Binding-site contacts:
Ligand atom N contacts residue MG1 of chain 2.J at 2.4 Å.
Ligand atom OXT contacts residue ARG87 of chain 2.B at 2.9 Å (salt-bridge).
Ligand atom N contacts residue HIS76 of chain 2.D at 3.4 Å (h-bond).
Ligand atom CD2 contacts residue ALA130 of chain 2.B at 3.5 Å (hydrophobic).
Ligand atom CB contacts residue TYR68 of chain 2.D at 3.7 Å (hydrophobic).
Ligand atom O contacts residue ARG87 of chain 2.B at 2.9 Å (salt-bridge).
Ligand atom O contacts residue HIS76 of chain 2.D at 3.1 Å (h-bond).
Ligand atom CB contacts residue GLY129 of chain 2.B at 3.8 Å.
Ligand atom C contacts residue MG1 of chain 2.J at 2.9 Å.
Ligand atom O contacts residue MG1 of chain 2.J at 2.0 Å.
Ligand atom N contacts residue HIS72 of chain 2.D at 3.0 Å.
Ligand atom N contacts residue HIS137 of chain 2.B at 3.1 Å (h-bond).
Ligand atom CD2 contacts residue GLY129 of chain 2.B at 3.6 Å.
Ligand atom C contacts residue ARG87 of chain 2.B at 3.6 Å.
Ligand atom C contacts residue HIS76 of chain 2.D at 3.7 Å.
Ligand atom CE1 contacts residue TYR68 of chain 2.D at 3.6 Å (hydrophobic).
Ligand atom N contacts residue TYR68 of chain 2.D at 2.9 Å (h-bond).
Ligand atom CE1 contacts residue TYR75 of chain 2.D at 3.9 Å (hydrophobic).
Ligand atom CG contacts residue ALA130 of chain 2.B at 3.7 Å (hydrophobic).
Ligand atom CE1 contacts residue ALA130 of chain 2.B at 3.4 Å (hydrophobic).
Ligand atom NE2 contacts residue TYR75 of chain 2.D at 3.3 Å.
Ligand atom ND1 contacts residue GLY129 of chain 2.B at 3.8 Å.
Ligand atom CA contacts residue HIS137 of chain 2.B at 3.9 Å.
Ligand atom NE2 contacts residue GLY129 of chain 2.B at 3.9 Å.
Ligand atom O contacts residue HIS137 of chain 2.B at 3.0 Å (h-bond).
Ligand atom CG contacts residue GLY129 of chain 2.B at 3.6 Å.
Ligand atom CA contacts residue MG1 of chain 2.J at 3.1 Å.
Ligand atom ND1 contacts residue ALA130 of chain 2.B at 3.5 Å (h-bond).
Ligand atom CD2 contacts residue ARG97 of chain 2.B at 3.7 Å.
Ligand atom NE2 contacts residue ALA130 of chain 2.B at 3.3 Å (h-bond).
Ligand atom C contacts residue HIS137 of chain 2.B at 3.7 Å.
Ligand atom CA contacts residue TYR75 of chain 2.D at 3.8 Å (hydrophobic).
Ligand atom CA contacts residue TYR68 of chain 2.D at 3.9 Å (hydrophobic).
Ligand atom CA contacts residue HIS76 of chain 2.D at 3.7 Å.
Ligand atom CD2 contacts residue TYR75 of chain 2.D at 3.4 Å (hydrophobic).
Ligand atom CG contacts residue TYR68 of chain 2.D at 3.6 Å (hydrophobic).
Ligand atom OXT contacts residue ILE128 of chain 2.B at 3.7 Å.
Ligand atom ND1 contacts residue TYR68 of chain 2.D at 2.7 Å (h-bond).
Ligand atom OXT contacts residue ARG97 of chain 2.B at 2.9 Å (salt-bridge).
Ligand atom C contacts residue ARG97 of chain 2.B at 3.9 Å.

This small molecule binds to this protein.
Small molecule (SMILES): N[C@@H](Cc1c[nH]c[nH+]1)C(=O)O

Sequence of chain 2.D:
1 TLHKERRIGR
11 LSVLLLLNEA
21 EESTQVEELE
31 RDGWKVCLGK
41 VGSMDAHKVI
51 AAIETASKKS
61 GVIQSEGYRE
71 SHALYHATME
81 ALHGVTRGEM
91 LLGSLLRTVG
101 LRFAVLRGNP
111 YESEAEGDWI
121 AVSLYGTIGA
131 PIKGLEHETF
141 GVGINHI

Sequence of chain 2.B:
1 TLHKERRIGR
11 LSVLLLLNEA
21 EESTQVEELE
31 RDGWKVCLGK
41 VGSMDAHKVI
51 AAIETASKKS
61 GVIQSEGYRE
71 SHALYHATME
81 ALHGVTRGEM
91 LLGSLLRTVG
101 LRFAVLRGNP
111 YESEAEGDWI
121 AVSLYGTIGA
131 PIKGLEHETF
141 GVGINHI

Sequence of chain 1.D:
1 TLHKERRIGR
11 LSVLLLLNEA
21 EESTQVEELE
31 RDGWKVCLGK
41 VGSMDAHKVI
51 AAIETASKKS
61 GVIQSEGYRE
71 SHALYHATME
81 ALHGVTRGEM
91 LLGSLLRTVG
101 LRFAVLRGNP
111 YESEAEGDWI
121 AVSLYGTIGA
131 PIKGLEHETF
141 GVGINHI